The small molecule below binds the protein below.
Small molecule (SMILES): Cn1c(=O)[nH]c2c(=O)[nH]c(=O)[nH]c21

Sequence of chain 4.A:
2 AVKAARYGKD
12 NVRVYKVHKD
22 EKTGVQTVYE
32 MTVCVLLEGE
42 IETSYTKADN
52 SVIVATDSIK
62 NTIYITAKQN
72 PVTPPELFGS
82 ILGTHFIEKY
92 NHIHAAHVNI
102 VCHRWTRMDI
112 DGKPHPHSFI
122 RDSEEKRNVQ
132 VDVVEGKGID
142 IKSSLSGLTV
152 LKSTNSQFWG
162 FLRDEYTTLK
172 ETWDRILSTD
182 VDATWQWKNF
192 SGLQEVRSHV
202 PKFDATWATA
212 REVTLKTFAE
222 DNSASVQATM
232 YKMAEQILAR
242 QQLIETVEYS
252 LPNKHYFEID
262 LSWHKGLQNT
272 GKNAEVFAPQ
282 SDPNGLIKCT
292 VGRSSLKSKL

Binding-site contacts:
Ligand atom C6 contacts residue GLN228 of chain 4.A at 3.7 Å.
Ligand atom C5 contacts residue PHE159 of chain 4.A at 3.4 Å (hydrophobic).
Ligand atom O8 contacts residue ALA56 of chain 2.A at 3.7 Å.
Ligand atom O2 contacts residue VAL227 of chain 4.A at 2.9 Å (h-bond).
Ligand atom C4 contacts residue PHE159 of chain 4.A at 3.3 Å (hydrophobic).
Ligand atom N7 contacts residue PHE159 of chain 4.A at 3.8 Å.
Ligand atom C2 contacts residue ASN254 of chain 4.A at 3.9 Å.
Ligand atom N9 contacts residue PHE159 of chain 4.A at 3.5 Å.
Ligand atom O2 contacts residue PHE159 of chain 4.A at 3.7 Å.
Ligand atom C8 contacts residue PHE159 of chain 4.A at 3.7 Å (hydrophobic).
Ligand atom O6 contacts residue ILE54 of chain 2.A at 3.6 Å.
Ligand atom O2 contacts residue SER226 of chain 4.A at 3.4 Å.
Ligand atom C2 contacts residue ARG176 of chain 4.A at 3.5 Å.
Ligand atom O6 contacts residue GLN228 of chain 4.A at 2.8 Å (h-bond).
Ligand atom C5 contacts residue THR57 of chain 2.A at 3.9 Å.
Ligand atom C10 contacts residue ARG176 of chain 4.A at 3.3 Å.
Ligand atom C4 contacts residue ARG176 of chain 4.A at 3.8 Å.
Ligand atom O8 contacts residue ASP58 of chain 2.A at 2.8 Å (salt-bridge).
Ligand atom N7 contacts residue THR57 of chain 2.A at 2.8 Å (h-bond).
Ligand atom O6 contacts residue ILE288 of chain 4.A at 3.8 Å.
Ligand atom C8 contacts residue ASP58 of chain 2.A at 3.7 Å.
Ligand atom C8 contacts residue THR57 of chain 2.A at 3.1 Å.
Ligand atom C2 contacts residue GLN228 of chain 4.A at 3.9 Å.
Ligand atom O6 contacts residue TYR8 of chain 2.A at 3.7 Å.
Ligand atom N3 contacts residue ASN254 of chain 4.A at 3.3 Å (h-bond).
Ligand atom N3 contacts residue ARG176 of chain 4.A at 3.0 Å (salt-bridge).
Ligand atom C2 contacts residue PHE159 of chain 4.A at 3.5 Å (hydrophobic).
Ligand atom C10 contacts residue LEU170 of chain 4.A at 3.8 Å (hydrophobic).
Ligand atom O6 contacts residue THR57 of chain 2.A at 3.7 Å.
Ligand atom O2 contacts residue ARG176 of chain 4.A at 2.8 Å (salt-bridge).
Ligand atom O8 contacts residue THR57 of chain 2.A at 3.2 Å (h-bond).
Ligand atom O2 contacts residue GLN228 of chain 4.A at 3.8 Å.
Ligand atom N3 contacts residue PHE159 of chain 4.A at 3.6 Å.
Ligand atom N1 contacts residue PHE159 of chain 4.A at 3.5 Å.
Ligand atom N7 contacts residue ALA56 of chain 2.A at 3.7 Å.
Ligand atom C10 contacts residue PHE159 of chain 4.A at 3.8 Å (hydrophobic).
Ligand atom N1 contacts residue GLN228 of chain 4.A at 3.0 Å (h-bond).
Ligand atom C6 contacts residue PHE159 of chain 4.A at 3.5 Å (hydrophobic).
Ligand atom C4 contacts residue ASN254 of chain 4.A at 3.9 Å.
Ligand atom O8 contacts residue LEU170 of chain 4.A at 3.5 Å.

Sequence of chain 2.A:
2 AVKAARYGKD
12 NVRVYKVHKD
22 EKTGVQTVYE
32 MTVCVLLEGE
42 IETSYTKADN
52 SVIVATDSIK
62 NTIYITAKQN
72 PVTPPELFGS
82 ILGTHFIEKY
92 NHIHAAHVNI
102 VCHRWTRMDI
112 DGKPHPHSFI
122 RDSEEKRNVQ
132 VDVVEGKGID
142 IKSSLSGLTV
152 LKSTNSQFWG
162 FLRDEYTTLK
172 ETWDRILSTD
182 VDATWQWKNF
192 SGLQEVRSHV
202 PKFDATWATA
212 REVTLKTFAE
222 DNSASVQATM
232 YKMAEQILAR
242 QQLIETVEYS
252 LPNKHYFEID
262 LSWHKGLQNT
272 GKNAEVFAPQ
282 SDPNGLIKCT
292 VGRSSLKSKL